Sequence of chain 1.B:
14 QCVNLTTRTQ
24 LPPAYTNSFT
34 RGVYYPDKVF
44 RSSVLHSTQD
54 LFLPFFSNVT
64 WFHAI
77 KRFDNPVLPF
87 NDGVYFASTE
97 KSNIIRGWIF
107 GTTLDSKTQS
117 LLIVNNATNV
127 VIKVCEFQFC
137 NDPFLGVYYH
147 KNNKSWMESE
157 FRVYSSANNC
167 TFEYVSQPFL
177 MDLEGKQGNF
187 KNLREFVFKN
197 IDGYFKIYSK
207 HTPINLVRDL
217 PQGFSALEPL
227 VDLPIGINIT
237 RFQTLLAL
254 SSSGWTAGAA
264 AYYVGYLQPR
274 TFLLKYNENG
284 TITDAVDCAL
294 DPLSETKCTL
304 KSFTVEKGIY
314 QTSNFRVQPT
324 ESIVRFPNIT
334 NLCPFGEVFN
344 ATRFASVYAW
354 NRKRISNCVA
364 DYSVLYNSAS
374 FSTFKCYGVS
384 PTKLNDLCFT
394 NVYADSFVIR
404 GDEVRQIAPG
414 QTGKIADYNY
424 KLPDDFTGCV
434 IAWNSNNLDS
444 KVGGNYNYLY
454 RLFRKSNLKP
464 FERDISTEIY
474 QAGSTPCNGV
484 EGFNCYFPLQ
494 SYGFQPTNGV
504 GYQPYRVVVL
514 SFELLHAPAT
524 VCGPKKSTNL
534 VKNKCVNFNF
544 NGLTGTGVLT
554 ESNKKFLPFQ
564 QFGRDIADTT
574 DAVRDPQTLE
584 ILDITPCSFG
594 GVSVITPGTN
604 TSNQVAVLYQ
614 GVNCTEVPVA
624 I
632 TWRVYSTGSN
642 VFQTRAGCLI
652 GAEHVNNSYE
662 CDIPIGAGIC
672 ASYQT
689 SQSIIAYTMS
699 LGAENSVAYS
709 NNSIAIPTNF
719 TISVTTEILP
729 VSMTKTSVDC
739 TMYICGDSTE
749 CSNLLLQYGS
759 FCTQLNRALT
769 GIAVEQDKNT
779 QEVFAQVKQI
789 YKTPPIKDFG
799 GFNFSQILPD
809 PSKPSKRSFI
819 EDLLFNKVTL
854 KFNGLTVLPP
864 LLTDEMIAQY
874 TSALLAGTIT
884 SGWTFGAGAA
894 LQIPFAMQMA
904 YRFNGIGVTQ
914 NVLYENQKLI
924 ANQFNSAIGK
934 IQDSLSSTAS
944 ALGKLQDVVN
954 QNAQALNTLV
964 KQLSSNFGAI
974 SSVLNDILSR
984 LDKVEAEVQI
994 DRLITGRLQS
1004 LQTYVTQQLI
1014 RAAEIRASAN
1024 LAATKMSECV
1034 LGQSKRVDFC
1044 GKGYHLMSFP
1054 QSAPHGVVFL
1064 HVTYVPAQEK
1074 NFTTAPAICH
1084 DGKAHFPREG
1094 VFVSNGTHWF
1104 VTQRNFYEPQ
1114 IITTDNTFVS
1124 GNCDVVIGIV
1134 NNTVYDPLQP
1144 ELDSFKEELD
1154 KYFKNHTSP

Sequence of chain 1.A:
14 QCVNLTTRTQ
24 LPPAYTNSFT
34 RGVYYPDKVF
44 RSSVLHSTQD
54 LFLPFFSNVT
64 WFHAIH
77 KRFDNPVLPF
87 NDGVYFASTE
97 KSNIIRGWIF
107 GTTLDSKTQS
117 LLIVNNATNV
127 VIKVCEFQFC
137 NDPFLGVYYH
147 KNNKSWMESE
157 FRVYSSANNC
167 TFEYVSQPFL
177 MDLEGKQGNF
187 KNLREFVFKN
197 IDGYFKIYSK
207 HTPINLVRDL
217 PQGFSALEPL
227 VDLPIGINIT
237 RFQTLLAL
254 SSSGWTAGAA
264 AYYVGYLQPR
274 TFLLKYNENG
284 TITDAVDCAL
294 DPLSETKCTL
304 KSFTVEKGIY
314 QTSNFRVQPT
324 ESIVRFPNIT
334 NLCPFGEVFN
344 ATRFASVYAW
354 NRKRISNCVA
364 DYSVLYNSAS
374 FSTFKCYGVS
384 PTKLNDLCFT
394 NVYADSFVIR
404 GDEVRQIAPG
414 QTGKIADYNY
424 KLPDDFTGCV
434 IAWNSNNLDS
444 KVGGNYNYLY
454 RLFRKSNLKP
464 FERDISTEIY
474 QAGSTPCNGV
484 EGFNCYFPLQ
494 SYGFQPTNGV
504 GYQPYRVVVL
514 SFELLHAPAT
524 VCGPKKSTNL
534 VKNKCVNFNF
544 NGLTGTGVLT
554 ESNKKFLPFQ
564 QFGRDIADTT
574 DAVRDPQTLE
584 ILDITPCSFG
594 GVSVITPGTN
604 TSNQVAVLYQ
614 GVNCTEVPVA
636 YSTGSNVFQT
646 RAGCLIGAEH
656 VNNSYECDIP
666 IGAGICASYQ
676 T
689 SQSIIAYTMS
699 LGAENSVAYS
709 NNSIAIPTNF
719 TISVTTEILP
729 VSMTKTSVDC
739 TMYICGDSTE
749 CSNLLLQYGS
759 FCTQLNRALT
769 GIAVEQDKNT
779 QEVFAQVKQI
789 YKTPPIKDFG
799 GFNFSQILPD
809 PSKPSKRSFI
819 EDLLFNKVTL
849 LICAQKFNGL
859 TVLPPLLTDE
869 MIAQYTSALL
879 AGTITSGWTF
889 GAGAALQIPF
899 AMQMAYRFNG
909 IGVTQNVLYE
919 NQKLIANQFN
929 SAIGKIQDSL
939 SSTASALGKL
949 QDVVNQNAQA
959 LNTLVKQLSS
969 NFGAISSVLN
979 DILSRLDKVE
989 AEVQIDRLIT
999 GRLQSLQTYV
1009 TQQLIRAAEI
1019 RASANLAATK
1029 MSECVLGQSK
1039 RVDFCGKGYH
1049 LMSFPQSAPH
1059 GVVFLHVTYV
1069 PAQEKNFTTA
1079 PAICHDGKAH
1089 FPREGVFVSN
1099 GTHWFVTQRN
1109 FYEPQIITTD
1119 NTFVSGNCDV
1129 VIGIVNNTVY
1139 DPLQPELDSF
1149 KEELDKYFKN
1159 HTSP

A small-molecule ligand and the protein it binds are described below.
Small molecule (SMILES): CC(=O)N[C@@H]1[C@@H](O)[C@H](O)[C@@H](CO)O[C@H]1O

Binding-site contacts:
Ligand atom C2 contacts residue ASN1158 of chain 1.B at 2.5 Å.
Ligand atom O7 contacts residue ASN1158 of chain 1.B at 3.5 Å (h-bond).
Ligand atom C8 contacts residue ASN1158 of chain 1.B at 3.8 Å.
Ligand atom C4 contacts residue ASN1158 of chain 1.B at 4.2 Å.
Ligand atom N2 contacts residue ASN1158 of chain 1.B at 2.9 Å (h-bond).
Ligand atom C3 contacts residue ASN1158 of chain 1.B at 3.8 Å.
Ligand atom C6 contacts residue LYS1157 of chain 1.A at 4.0 Å.
Ligand atom C1 contacts residue ASN1158 of chain 1.B at 1.4 Å.
Ligand atom C7 contacts residue ASN1158 of chain 1.B at 3.2 Å.
Ligand atom O6 contacts residue LYS1157 of chain 1.A at 3.9 Å.
Ligand atom O5 contacts residue ASN1158 of chain 1.B at 2.4 Å (h-bond).
Ligand atom C5 contacts residue ASN1158 of chain 1.B at 3.7 Å.